A small-molecule ligand and the protein it binds are described below.
Small molecule (SMILES): O=C(N[C@H](Cc1c[nH]c2ccccc12)C(=O)Nc1ccncc1)c1ccc(N2CCN(S(=O)(=O)c3cccs3)CC2)cc1F

Binding-site contacts:
Ligand atom C11 contacts residue MET443 of chain 1.A at 3.5 Å (hydrophobic).
Ligand atom O2 contacts residue ILE28 of chain 1.A at 3.9 Å.
Ligand atom C1 contacts residue LEU339 of chain 1.A at 3.8 Å (hydrophobic).
Ligand atom O2 contacts residue ALA194 of chain 1.A at 3.5 Å.
Ligand atom C1 contacts residue ALA274 of chain 1.A at 3.3 Å (hydrophobic).
Ligand atom C3 contacts residue LEU339 of chain 1.A at 3.8 Å (hydrophobic).
Ligand atom O4 contacts residue PHE273 of chain 1.A at 3.8 Å.
Ligand atom C17 contacts residue ILE55 of chain 1.A at 3.9 Å (hydrophobic).
Ligand atom C25 contacts residue TYR86 of chain 1.A at 3.3 Å (hydrophobic).
Ligand atom C19 contacts residue PRO193 of chain 1.A at 3.7 Å (hydrophobic).
Ligand atom O2 contacts residue PHE197 of chain 1.A at 3.4 Å.
Ligand atom C27 contacts residue PHE93 of chain 1.A at 3.7 Å (hydrophobic).
Ligand atom C3 contacts residue HEM1 of chain 1.C at 3.0 Å.
Ligand atom C28 contacts residue PHE93 of chain 1.A at 3.7 Å (hydrophobic).
Ligand atom S2 contacts residue PHE31 of chain 1.A at 3.3 Å.
Ligand atom O3 contacts residue MET443 of chain 1.A at 3.4 Å.
Ligand atom O4 contacts residue ALA274 of chain 1.A at 3.7 Å.
Ligand atom C10 contacts residue MET443 of chain 1.A at 3.2 Å (hydrophobic).
Ligand atom C22 contacts residue MET443 of chain 1.A at 3.3 Å (hydrophobic).
Ligand atom C18 contacts residue ILE55 of chain 1.A at 3.8 Å (hydrophobic).
Ligand atom C29 contacts residue ALA274 of chain 1.A at 3.7 Å (hydrophobic).
Ligand atom C20 contacts residue PRO193 of chain 1.A at 3.6 Å (hydrophobic).
Ligand atom C2 contacts residue HEM1 of chain 1.C at 3.0 Å.
Ligand atom F contacts residue MET443 of chain 1.A at 3.5 Å.
Ligand atom N1 contacts residue HEM1 of chain 1.C at 2.1 Å.
Ligand atom C31 contacts residue TYR99 of chain 1.A at 3.2 Å (hydrophobic).
Ligand atom N3 contacts residue MET443 of chain 1.A at 3.9 Å.
Ligand atom C23 contacts residue MET89 of chain 1.A at 3.6 Å (hydrophobic).
Ligand atom C5 contacts residue LEU339 of chain 1.A at 3.6 Å (hydrophobic).
Ligand atom C18 contacts residue PHE31 of chain 1.A at 3.8 Å (hydrophobic).
Ligand atom C2 contacts residue ALA274 of chain 1.A at 3.3 Å (hydrophobic).
Ligand atom C25 contacts residue MET89 of chain 1.A at 3.7 Å (hydrophobic).
Ligand atom O1 contacts residue ILE28 of chain 1.A at 3.8 Å.
Ligand atom C23 contacts residue PHE273 of chain 1.A at 3.8 Å (hydrophobic).
Ligand atom O3 contacts residue VAL444 of chain 1.A at 3.3 Å.
Ligand atom N6 contacts residue TYR86 of chain 1.A at 2.9 Å.
Ligand atom C16 contacts residue PHE197 of chain 1.A at 3.5 Å (hydrophobic).
Ligand atom C8 contacts residue MET443 of chain 1.A at 3.3 Å (hydrophobic).
Ligand atom C9 contacts residue MET443 of chain 1.A at 3.2 Å (hydrophobic).
Ligand atom C4 contacts residue LEU339 of chain 1.A at 3.6 Å (hydrophobic).

Sequence of chain 1.A:
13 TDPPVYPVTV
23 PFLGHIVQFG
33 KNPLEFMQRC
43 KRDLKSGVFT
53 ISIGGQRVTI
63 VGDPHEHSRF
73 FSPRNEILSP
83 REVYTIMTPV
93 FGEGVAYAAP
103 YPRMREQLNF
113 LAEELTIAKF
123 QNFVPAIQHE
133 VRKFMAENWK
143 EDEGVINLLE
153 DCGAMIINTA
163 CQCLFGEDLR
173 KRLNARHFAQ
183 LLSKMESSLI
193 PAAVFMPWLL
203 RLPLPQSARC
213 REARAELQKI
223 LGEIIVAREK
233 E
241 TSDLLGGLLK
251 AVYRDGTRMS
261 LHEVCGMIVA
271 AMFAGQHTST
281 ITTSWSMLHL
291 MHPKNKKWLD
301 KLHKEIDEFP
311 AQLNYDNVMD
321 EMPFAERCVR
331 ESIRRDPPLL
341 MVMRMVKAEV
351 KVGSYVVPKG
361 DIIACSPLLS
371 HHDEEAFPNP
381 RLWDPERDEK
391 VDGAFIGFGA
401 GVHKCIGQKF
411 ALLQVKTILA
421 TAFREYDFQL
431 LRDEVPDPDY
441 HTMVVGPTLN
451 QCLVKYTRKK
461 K